Binding-site contacts:
Ligand atom N contacts residue SER1 of chain 1.B at 3.2 Å (h-bond).
Ligand atom CG contacts residue GLU44 of chain 1.B at 3.7 Å.
Ligand atom O contacts residue SER1 of chain 1.B at 3.2 Å (h-bond).
Ligand atom OXT contacts residue ARG20 of chain 1.B at 4.2 Å.
Ligand atom CB contacts residue ARG20 of chain 1.B at 3.9 Å.
Ligand atom CZ3 contacts residue GLU44 of chain 1.B at 4.3 Å.
Ligand atom CE3 contacts residue ARG20 of chain 1.B at 3.7 Å.
Ligand atom OXT contacts residue SER1 of chain 1.C at 3.9 Å.
Ligand atom O contacts residue ASN2 of chain 1.B at 3.9 Å.
Ligand atom CZ3 contacts residue ARG20 of chain 1.B at 3.9 Å.
Ligand atom CD1 contacts residue THR43 of chain 1.B at 3.8 Å.
Ligand atom CZ2 contacts residue GLU44 of chain 1.B at 3.6 Å.
Ligand atom CB contacts residue GLU44 of chain 1.B at 4.5 Å.
Ligand atom NE1 contacts residue GLU44 of chain 1.B at 3.6 Å (salt-bridge).
Ligand atom CE2 contacts residue THR43 of chain 1.B at 4.2 Å.
Ligand atom CD2 contacts residue GLU44 of chain 1.B at 3.7 Å.
Ligand atom CE3 contacts residue GLU44 of chain 1.B at 4.2 Å.
Ligand atom C contacts residue GLN41 of chain 1.C at 3.3 Å.
Ligand atom CE3 contacts residue THR43 of chain 1.B at 4.2 Å.
Ligand atom NE1 contacts residue THR43 of chain 1.B at 4.2 Å.
Ligand atom CD2 contacts residue ARG20 of chain 1.B at 4.5 Å.
Ligand atom CE2 contacts residue GLU44 of chain 1.B at 3.6 Å.
Ligand atom O contacts residue PHE42 of chain 1.B at 4.2 Å.
Ligand atom C contacts residue SER1 of chain 1.B at 4.0 Å.
Ligand atom CD1 contacts residue GLU44 of chain 1.B at 3.6 Å.
Ligand atom CH2 contacts residue GLU44 of chain 1.B at 4.1 Å.
Ligand atom O contacts residue GLN41 of chain 1.C at 3.1 Å (h-bond).
Ligand atom CA contacts residue SER1 of chain 1.B at 4.2 Å.
Ligand atom CG contacts residue PHE42 of chain 1.B at 4.5 Å (hydrophobic).
Ligand atom CB contacts residue PHE42 of chain 1.B at 3.7 Å (hydrophobic).
Ligand atom CG contacts residue THR43 of chain 1.B at 3.6 Å.
Ligand atom CB contacts residue THR43 of chain 1.B at 3.8 Å.
Ligand atom CD2 contacts residue THR43 of chain 1.B at 3.8 Å.
Ligand atom OXT contacts residue GLN41 of chain 1.C at 2.8 Å (h-bond).

Sequence of chain 1.C:
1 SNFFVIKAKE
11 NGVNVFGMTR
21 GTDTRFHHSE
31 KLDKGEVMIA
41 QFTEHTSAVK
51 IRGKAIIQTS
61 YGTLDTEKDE

A small-molecule ligand and the protein it binds are described below.
Small molecule (SMILES): N[C@@H](Cc1c[nH]c2ccccc12)C(=O)O

Sequence of chain 1.B:
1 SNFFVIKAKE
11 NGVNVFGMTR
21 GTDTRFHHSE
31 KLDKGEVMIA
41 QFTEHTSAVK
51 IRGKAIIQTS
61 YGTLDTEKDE